Binding-site contacts:
Ligand atom O1 contacts residue LYS15 of chain 1.A at 3.1 Å.
Ligand atom C5 contacts residue LYS15 of chain 1.A at 3.8 Å.
Ligand atom CL1 contacts residue LYS15 of chain 2.A at 3.9 Å.
Ligand atom C3 contacts residue LYS15 of chain 2.A at 3.9 Å.
Ligand atom C1 contacts residue PCQ1 of chain 2.C at 0.2 Å.
Ligand atom CL4 contacts residue SER117 of chain 1.A at 3.3 Å.
Ligand atom C2' contacts residue ALA108 of chain 2.A at 3.7 Å (hydrophobic).
Ligand atom C6' contacts residue ALA108 of chain 1.A at 3.8 Å (hydrophobic).
Ligand atom O1 contacts residue PCQ1 of chain 2.C at 0.4 Å (h-bond).
Ligand atom CL4 contacts residue LEU110 of chain 1.A at 3.5 Å.
Ligand atom O1' contacts residue LEU110 of chain 1.A at 3.7 Å.
Ligand atom CL2 contacts residue PCQ1 of chain 2.C at 0.3 Å.
Ligand atom CL3 contacts residue SER117 of chain 2.A at 3.3 Å.
Ligand atom C4 contacts residue PCQ1 of chain 2.C at 0.3 Å.
Ligand atom O1 contacts residue LYS15 of chain 2.A at 3.4 Å.
Ligand atom C5' contacts residue PCQ1 of chain 2.C at 0.1 Å.
Ligand atom O1' contacts residue LEU110 of chain 2.A at 3.7 Å.
Ligand atom CL3 contacts residue ALA109 of chain 2.A at 3.9 Å.
Ligand atom C2 contacts residue PCQ1 of chain 2.C at 0.3 Å.
Ligand atom CL3 contacts residue LEU110 of chain 2.A at 3.5 Å.
Ligand atom CL1 contacts residue PCQ1 of chain 2.C at 0.3 Å.
Ligand atom O1' contacts residue SER117 of chain 1.A at 3.3 Å (h-bond).
Ligand atom C3' contacts residue PCQ1 of chain 2.C at 0.1 Å.
Ligand atom C4 contacts residue LYS15 of chain 2.A at 3.7 Å.
Ligand atom O1' contacts residue PCQ1 of chain 2.C at 0.1 Å (h-bond).
Ligand atom C4 contacts residue LYS15 of chain 1.A at 3.5 Å.
Ligand atom C2 contacts residue ALA108 of chain 1.A at 3.8 Å (hydrophobic).
Ligand atom O1' contacts residue SER117 of chain 2.A at 3.2 Å (h-bond).
Ligand atom C6 contacts residue ALA108 of chain 2.A at 3.7 Å (hydrophobic).
Ligand atom C2 contacts residue LEU17 of chain 2.A at 3.8 Å (hydrophobic).
Ligand atom C6 contacts residue PCQ1 of chain 2.C at 0.3 Å.
Ligand atom C5 contacts residue PCQ1 of chain 2.C at 0.3 Å.
Ligand atom C4' contacts residue PCQ1 of chain 2.C at 0.1 Å.
Ligand atom C3 contacts residue PCQ1 of chain 2.C at 0.3 Å.
Ligand atom CL4 contacts residue PCQ1 of chain 2.C at 0.1 Å.
Ligand atom CL3 contacts residue PCQ1 of chain 2.C at 0.1 Å.
Ligand atom C6 contacts residue LEU17 of chain 1.A at 3.5 Å (hydrophobic).
Ligand atom C1' contacts residue PCQ1 of chain 2.C at 0.2 Å.
Ligand atom C6' contacts residue PCQ1 of chain 2.C at 0.2 Å.
Ligand atom C2' contacts residue PCQ1 of chain 2.C at 0.2 Å.

A protein and the small-molecule ligand that binds it are described below.
Small molecule (SMILES): Oc1c(Cl)cc(-c2cc(Cl)c(O)c(Cl)c2)cc1Cl

Sequence of chain 1.A:
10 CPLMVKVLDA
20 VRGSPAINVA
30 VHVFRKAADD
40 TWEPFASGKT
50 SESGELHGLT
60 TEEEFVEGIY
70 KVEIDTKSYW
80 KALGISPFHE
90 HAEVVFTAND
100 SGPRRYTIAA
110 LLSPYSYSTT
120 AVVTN

Sequence of chain 2.A:
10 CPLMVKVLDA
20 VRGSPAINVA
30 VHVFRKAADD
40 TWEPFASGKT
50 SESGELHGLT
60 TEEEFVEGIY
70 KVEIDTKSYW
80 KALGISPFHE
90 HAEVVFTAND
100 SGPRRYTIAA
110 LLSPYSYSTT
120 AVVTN